Binding-site contacts:
Ligand atom C3 contacts residue PRO524 of chain 1.A at 3.6 Å (hydrophobic).
Ligand atom C2 contacts residue GLN527 of chain 1.A at 3.3 Å.
Ligand atom C3 contacts residue GLU522 of chain 1.A at 4.2 Å.
Ligand atom C3 contacts residue GLN527 of chain 1.A at 3.4 Å.
Ligand atom C8 contacts residue GLN527 of chain 1.A at 4.0 Å.
Ligand atom N2 contacts residue ASN416 of chain 1.A at 2.9 Å (h-bond).
Ligand atom C2 contacts residue ASN416 of chain 1.A at 2.5 Å.
Ligand atom C6 contacts residue GLU522 of chain 1.A at 4.1 Å.
Ligand atom C7 contacts residue ASN416 of chain 1.A at 3.2 Å.
Ligand atom C1 contacts residue GLN527 of chain 1.A at 3.5 Å.
Ligand atom C7 contacts residue GLN527 of chain 1.A at 3.8 Å.
Ligand atom C8 contacts residue GLU403 of chain 1.A at 3.9 Å.
Ligand atom C4 contacts residue PRO524 of chain 1.A at 4.1 Å (hydrophobic).
Ligand atom O5 contacts residue ASN416 of chain 1.A at 2.3 Å (h-bond).
Ligand atom O4 contacts residue GLU522 of chain 1.A at 4.3 Å.
Ligand atom O3 contacts residue GLU522 of chain 1.A at 4.2 Å.
Ligand atom C4 contacts residue ASN416 of chain 1.A at 4.2 Å.
Ligand atom O7 contacts residue ASN416 of chain 1.A at 3.1 Å (h-bond).
Ligand atom C5 contacts residue ASN416 of chain 1.A at 3.6 Å.
Ligand atom O4 contacts residue PRO524 of chain 1.A at 3.3 Å.
Ligand atom O5 contacts residue GLY523 of chain 1.A at 4.1 Å.
Ligand atom C7 contacts residue PRO524 of chain 1.A at 4.0 Å (hydrophobic).
Ligand atom C1 contacts residue ASN416 of chain 1.A at 1.4 Å.
Ligand atom C5 contacts residue GLU522 of chain 1.A at 4.2 Å.
Ligand atom O3 contacts residue GLN527 of chain 1.A at 4.2 Å.
Ligand atom O7 contacts residue PRO524 of chain 1.A at 3.2 Å.
Ligand atom C5 contacts residue GLU522 of chain 1.A at 4.2 Å.
Ligand atom O4 contacts residue GLU522 of chain 1.A at 3.8 Å.
Ligand atom C3 contacts residue ASN416 of chain 1.A at 3.8 Å.
Ligand atom C3 contacts residue GLU522 of chain 1.A at 3.7 Å.
Ligand atom O5 contacts residue GLU522 of chain 1.A at 4.3 Å.
Ligand atom O5 contacts residue GLU522 of chain 1.A at 3.9 Å.
Ligand atom O3 contacts residue GLY523 of chain 1.A at 4.3 Å.
Ligand atom O6 contacts residue GLU522 of chain 1.A at 4.1 Å.
Ligand atom C4 contacts residue GLU522 of chain 1.A at 3.5 Å.
Ligand atom N2 contacts residue GLN527 of chain 1.A at 2.8 Å (h-bond).
Ligand atom C1 contacts residue GLU522 of chain 1.A at 3.9 Å.
Ligand atom O3 contacts residue PRO524 of chain 1.A at 4.0 Å.
Ligand atom C4 contacts residue GLU522 of chain 1.A at 4.1 Å.
Ligand atom O7 contacts residue GLY523 of chain 1.A at 4.0 Å.

Sequence of chain 1.A:
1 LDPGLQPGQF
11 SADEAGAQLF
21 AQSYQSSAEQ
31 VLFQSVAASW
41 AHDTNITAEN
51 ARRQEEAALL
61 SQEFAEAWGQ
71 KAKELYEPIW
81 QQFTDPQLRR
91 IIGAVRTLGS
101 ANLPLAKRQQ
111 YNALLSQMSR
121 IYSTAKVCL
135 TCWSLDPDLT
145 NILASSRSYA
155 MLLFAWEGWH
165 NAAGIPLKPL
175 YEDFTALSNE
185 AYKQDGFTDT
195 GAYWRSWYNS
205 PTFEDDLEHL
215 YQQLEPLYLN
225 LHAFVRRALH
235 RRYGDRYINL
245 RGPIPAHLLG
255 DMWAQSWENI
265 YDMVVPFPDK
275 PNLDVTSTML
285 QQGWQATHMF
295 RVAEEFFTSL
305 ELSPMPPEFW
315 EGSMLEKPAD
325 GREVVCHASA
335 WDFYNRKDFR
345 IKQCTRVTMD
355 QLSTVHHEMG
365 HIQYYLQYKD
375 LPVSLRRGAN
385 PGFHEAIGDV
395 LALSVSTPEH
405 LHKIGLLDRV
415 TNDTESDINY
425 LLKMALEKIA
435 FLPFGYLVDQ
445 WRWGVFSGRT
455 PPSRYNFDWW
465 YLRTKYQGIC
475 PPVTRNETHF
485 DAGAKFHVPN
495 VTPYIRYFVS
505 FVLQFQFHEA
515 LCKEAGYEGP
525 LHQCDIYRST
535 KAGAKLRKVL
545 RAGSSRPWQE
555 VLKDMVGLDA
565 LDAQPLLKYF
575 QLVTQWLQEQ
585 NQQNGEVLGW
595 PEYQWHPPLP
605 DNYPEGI

A protein and the small-molecule ligand that binds it are described below.
Small molecule (SMILES): CC(=O)N[C@H]1[C@H](O[C@H]2[C@H](O)[C@@H](NC(C)=O)CO[C@@H]2CO[C@@H]2O[C@@H](C)[C@@H](O)[C@@H](O)[C@@H]2O)O[C@H](CO)[C@@H](O[C@@H]2O[C@H](CO)[C@@H](O)[C@H](O)[C@@H]2O)[C@@H]1O